The small molecule below binds the protein below.
Small molecule (SMILES): CC(=O)C(=O)O

Sequence of chain 2.A:
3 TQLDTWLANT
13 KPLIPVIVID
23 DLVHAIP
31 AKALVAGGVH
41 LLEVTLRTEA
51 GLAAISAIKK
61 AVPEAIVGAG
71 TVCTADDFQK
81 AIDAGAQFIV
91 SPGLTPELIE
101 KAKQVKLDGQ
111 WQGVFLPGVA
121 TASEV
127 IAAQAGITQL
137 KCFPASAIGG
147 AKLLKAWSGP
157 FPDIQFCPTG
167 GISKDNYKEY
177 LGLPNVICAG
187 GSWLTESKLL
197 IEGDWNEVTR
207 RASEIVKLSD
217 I

Sequence of chain 3.A:
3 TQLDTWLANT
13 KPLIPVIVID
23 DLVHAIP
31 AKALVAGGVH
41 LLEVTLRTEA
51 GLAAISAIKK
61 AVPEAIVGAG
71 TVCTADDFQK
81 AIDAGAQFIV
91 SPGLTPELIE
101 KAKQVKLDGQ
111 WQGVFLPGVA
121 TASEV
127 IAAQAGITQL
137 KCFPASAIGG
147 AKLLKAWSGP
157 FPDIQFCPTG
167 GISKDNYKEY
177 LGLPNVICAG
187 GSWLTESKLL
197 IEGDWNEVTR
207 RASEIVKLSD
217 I

Binding-site contacts:
Ligand atom C contacts residue PRO92 of chain 3.A at 4.5 Å (hydrophobic).
Ligand atom C contacts residue THR165 of chain 3.A at 4.4 Å.
Ligand atom O contacts residue GLU43 of chain 3.A at 4.1 Å.
Ligand atom C contacts residue ARG47 of chain 3.A at 4.0 Å.
Ligand atom CA contacts residue VAL90 of chain 3.A at 4.4 Å (hydrophobic).
Ligand atom CA contacts residue PRO92 of chain 3.A at 4.1 Å (hydrophobic).
Ligand atom OXT contacts residue ARG47 of chain 3.A at 3.3 Å (salt-bridge).
Ligand atom CB contacts residue VAL72 of chain 3.A at 4.4 Å (hydrophobic).
Ligand atom OXT contacts residue PHE139 of chain 3.A at 3.8 Å.
Ligand atom C contacts residue PHE139 of chain 3.A at 4.4 Å (hydrophobic).
Ligand atom CA contacts residue GLU43 of chain 3.A at 3.9 Å.
Ligand atom C contacts residue VAL90 of chain 3.A at 4.3 Å (hydrophobic).
Ligand atom CA contacts residue SER91 of chain 3.A at 4.5 Å.
Ligand atom CB contacts residue GLU43 of chain 3.A at 4.0 Å.
Ligand atom O3 contacts residue GLY70 of chain 3.A at 4.5 Å.
Ligand atom C contacts residue GLU43 of chain 3.A at 4.0 Å.
Ligand atom O3 contacts residue PRO92 of chain 3.A at 4.3 Å.
Ligand atom OXT contacts residue VAL18 of chain 3.A at 4.5 Å.
Ligand atom CA contacts residue ARG47 of chain 3.A at 3.8 Å.
Ligand atom O contacts residue THR165 of chain 3.A at 4.3 Å.
Ligand atom CB contacts residue SER91 of chain 3.A at 3.4 Å.
Ligand atom O contacts residue VAL90 of chain 3.A at 3.4 Å.
Ligand atom O3 contacts residue THR71 of chain 3.A at 2.7 Å (h-bond).
Ligand atom O3 contacts residue ARG47 of chain 3.A at 2.8 Å (salt-bridge).
Ligand atom O contacts residue SER91 of chain 3.A at 4.3 Å.
Ligand atom O3 contacts residue PRO156 of chain 2.A at 3.8 Å.
Ligand atom O contacts residue PRO92 of chain 3.A at 4.3 Å.
Ligand atom CB contacts residue VAL90 of chain 3.A at 3.4 Å (hydrophobic).
Ligand atom OXT contacts residue THR165 of chain 3.A at 3.8 Å.
Ligand atom O contacts residue LYS137 of chain 3.A at 4.2 Å.
Ligand atom CB contacts residue GLY70 of chain 3.A at 3.9 Å.
Ligand atom CB contacts residue THR71 of chain 3.A at 2.8 Å.
Ligand atom CB contacts residue PRO92 of chain 3.A at 3.3 Å (hydrophobic).
Ligand atom CA contacts residue THR71 of chain 3.A at 3.5 Å.
Ligand atom O3 contacts residue GLU43 of chain 3.A at 4.5 Å.
Ligand atom O contacts residue PHE139 of chain 3.A at 4.5 Å.
Ligand atom OXT contacts residue GLU43 of chain 3.A at 4.5 Å.